Sequence of chain 1.A:
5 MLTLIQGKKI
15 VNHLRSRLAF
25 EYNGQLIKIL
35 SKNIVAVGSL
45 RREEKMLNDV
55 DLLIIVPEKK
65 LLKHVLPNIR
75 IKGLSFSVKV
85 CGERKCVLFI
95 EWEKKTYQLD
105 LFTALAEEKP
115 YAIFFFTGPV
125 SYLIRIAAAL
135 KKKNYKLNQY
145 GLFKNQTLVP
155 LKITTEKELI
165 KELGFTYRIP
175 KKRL

This protein binds this small molecule.
Small molecule (SMILES): Cc1cn([C@H]2C[C@H](O[P](=O)(O)OC[C@H]3O[C@@H](n4cnc5c(N)ncnc54)C[C@@H]3O[P](=O)(O)OC[C@H]3O[C@@H](n4cnc5c(=O)nc(N)[nH]c54)C[C@@H]3O[P](=O)(O)OC[C@H]3O[C@@H](n4cnc5c(N)ncnc54)C[C@@H]3O[P](=O)(O)OC[C@H]3O[C@@H](n4cnc5c(N)ncnc54)C[C@@H]3O[P](=O)(O)OC[C@H]3O[C@@H](n4ccc(N)nc4=O)C[C@@H]3O[P](=O)(O)OC[C@H]3O[C@@H](n4cnc5c(=O)nc(N)[nH]c54)C[C@@H]3O)[C@@H](CO[P](=O)(O)O[C@H]3C[C@H](n4cnc5c(N)ncnc54)O[C@@H]3COP(=O)(O)O)O2)c(=O)[nH]c1=O

Binding-site contacts:
Ligand atom N6 contacts residue ARG129 of chain 1.A at 3.8 Å.
Ligand atom OP2 contacts residue ARG172 of chain 1.A at 2.3 Å (salt-bridge).
Ligand atom OP3 contacts residue ARG129 of chain 1.A at 3.3 Å (salt-bridge).
Ligand atom P contacts residue ARG129 of chain 1.A at 4.1 Å.
Ligand atom P contacts residue PHE169 of chain 1.A at 4.1 Å.
Ligand atom OP3 contacts residue THR170 of chain 1.A at 3.4 Å (h-bond).
Ligand atom N3 contacts residue ARG129 of chain 1.A at 4.0 Å.
Ligand atom P contacts residue ARG172 of chain 1.A at 3.5 Å.
Ligand atom O5' contacts residue PHE169 of chain 1.A at 4.0 Å.
Ligand atom O4' contacts residue PHE169 of chain 1.A at 3.5 Å.
Ligand atom C4' contacts residue PHE169 of chain 1.A at 4.0 Å (hydrophobic).
Ligand atom N9 contacts residue ARG129 of chain 1.A at 3.8 Å.
Ligand atom C2 contacts residue ARG129 of chain 1.A at 4.0 Å.
Ligand atom C6 contacts residue ARG129 of chain 1.A at 3.7 Å.
Ligand atom C5 contacts residue ARG129 of chain 1.A at 3.8 Å.
Ligand atom OP2 contacts residue ARG129 of chain 1.A at 4.3 Å.
Ligand atom C1' contacts residue ARG129 of chain 1.A at 4.4 Å.
Ligand atom OP2 contacts residue THR170 of chain 1.A at 2.9 Å (h-bond).
Ligand atom O5' contacts residue ARG172 of chain 1.A at 4.4 Å.
Ligand atom N7 contacts residue ARG129 of chain 1.A at 3.7 Å.
Ligand atom O4' contacts residue ARG129 of chain 1.A at 3.7 Å.
Ligand atom C8 contacts residue ARG129 of chain 1.A at 3.6 Å.
Ligand atom OP3 contacts residue ARG172 of chain 1.A at 3.1 Å (salt-bridge).
Ligand atom N1 contacts residue ARG129 of chain 1.A at 3.8 Å.
Ligand atom C4 contacts residue ARG129 of chain 1.A at 4.0 Å.
Ligand atom OP1 contacts residue PHE169 of chain 1.A at 3.6 Å.
Ligand atom P contacts residue THR170 of chain 1.A at 3.4 Å.
Ligand atom OP3 contacts residue PHE169 of chain 1.A at 3.6 Å.
Ligand atom C5' contacts residue ARG129 of chain 1.A at 4.3 Å.
Ligand atom O5' contacts residue ARG129 of chain 1.A at 3.3 Å (salt-bridge).
Ligand atom OP1 contacts residue THR170 of chain 1.A at 3.1 Å (h-bond).